Sequence of chain 1.B:
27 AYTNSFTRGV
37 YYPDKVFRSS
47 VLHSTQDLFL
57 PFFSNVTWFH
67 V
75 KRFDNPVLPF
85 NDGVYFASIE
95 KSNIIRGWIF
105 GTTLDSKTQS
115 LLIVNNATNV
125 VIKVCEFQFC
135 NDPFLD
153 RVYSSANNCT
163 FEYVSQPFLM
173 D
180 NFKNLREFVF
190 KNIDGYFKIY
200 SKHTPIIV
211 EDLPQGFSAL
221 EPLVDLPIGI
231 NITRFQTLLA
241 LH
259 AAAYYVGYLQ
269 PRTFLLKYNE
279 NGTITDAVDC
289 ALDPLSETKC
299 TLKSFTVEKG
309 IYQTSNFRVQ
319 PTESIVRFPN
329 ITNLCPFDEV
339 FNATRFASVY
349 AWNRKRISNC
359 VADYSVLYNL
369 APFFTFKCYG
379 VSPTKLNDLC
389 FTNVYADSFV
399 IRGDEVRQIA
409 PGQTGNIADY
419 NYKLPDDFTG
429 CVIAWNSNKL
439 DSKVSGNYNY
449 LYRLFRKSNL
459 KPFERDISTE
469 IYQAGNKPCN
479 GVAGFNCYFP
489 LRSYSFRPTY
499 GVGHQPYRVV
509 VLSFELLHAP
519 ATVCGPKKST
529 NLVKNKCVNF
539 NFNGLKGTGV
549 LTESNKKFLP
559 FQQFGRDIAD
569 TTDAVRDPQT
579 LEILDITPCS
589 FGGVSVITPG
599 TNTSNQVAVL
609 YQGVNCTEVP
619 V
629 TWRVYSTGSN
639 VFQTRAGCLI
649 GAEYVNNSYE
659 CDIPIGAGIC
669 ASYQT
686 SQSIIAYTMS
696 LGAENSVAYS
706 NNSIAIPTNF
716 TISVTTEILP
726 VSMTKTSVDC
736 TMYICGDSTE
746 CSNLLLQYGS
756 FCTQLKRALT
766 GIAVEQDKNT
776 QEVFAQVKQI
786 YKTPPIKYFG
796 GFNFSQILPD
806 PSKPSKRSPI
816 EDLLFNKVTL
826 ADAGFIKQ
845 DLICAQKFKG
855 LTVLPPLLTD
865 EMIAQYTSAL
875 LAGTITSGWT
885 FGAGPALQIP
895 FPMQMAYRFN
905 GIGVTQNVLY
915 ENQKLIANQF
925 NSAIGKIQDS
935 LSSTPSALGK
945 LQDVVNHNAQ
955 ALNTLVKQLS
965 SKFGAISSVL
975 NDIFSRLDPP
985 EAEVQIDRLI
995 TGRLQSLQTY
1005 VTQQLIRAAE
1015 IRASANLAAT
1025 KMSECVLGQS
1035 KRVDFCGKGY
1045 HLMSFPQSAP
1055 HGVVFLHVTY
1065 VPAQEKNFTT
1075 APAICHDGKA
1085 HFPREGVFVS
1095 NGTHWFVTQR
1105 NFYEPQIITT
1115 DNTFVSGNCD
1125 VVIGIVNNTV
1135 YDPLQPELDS

Binding-site contacts:
Ligand atom C1 contacts residue ASN328 of chain 1.B at 1.4 Å.
Ligand atom N2 contacts residue ASN328 of chain 1.B at 2.8 Å (h-bond).
Ligand atom N2 contacts residue GLN577 of chain 1.B at 4.1 Å.
Ligand atom O7 contacts residue GLN577 of chain 1.B at 3.5 Å (h-bond).
Ligand atom C2 contacts residue ASN328 of chain 1.B at 2.4 Å.
Ligand atom C4 contacts residue ASN328 of chain 1.B at 4.3 Å.
Ligand atom O5 contacts residue ASN328 of chain 1.B at 2.4 Å (h-bond).
Ligand atom C7 contacts residue ASN328 of chain 1.B at 3.6 Å.
Ligand atom C7 contacts residue GLN577 of chain 1.B at 4.2 Å.
Ligand atom C5 contacts residue ASN328 of chain 1.B at 3.7 Å.
Ligand atom O7 contacts residue ASN328 of chain 1.B at 4.5 Å.
Ligand atom C3 contacts residue ASN328 of chain 1.B at 3.8 Å.
Ligand atom C8 contacts residue ASN328 of chain 1.B at 3.9 Å.

A small-molecule ligand and the protein it binds are described below.
Small molecule (SMILES): CC(=O)N[C@@H]1[C@@H](O)[C@H](O)[C@@H](CO)O[C@H]1O